Binding-site contacts:
Ligand atom C6 contacts residue ASN377 of chain 1.A at 3.9 Å.
Ligand atom O4 contacts residue ASN377 of chain 1.A at 4.5 Å.
Ligand atom C1 contacts residue ASN377 of chain 1.A at 1.4 Å.
Ligand atom O7 contacts residue HIS375 of chain 1.A at 4.0 Å.
Ligand atom N2 contacts residue ASN377 of chain 1.A at 3.2 Å.
Ligand atom C5 contacts residue ASN377 of chain 1.A at 2.7 Å.
Ligand atom C3 contacts residue ASN377 of chain 1.A at 3.0 Å.
Ligand atom O5 contacts residue ASN377 of chain 1.A at 2.2 Å (h-bond).
Ligand atom O3 contacts residue ASN377 of chain 1.A at 4.4 Å.
Ligand atom C4 contacts residue ASN377 of chain 1.A at 3.5 Å.
Ligand atom C2 contacts residue ASN377 of chain 1.A at 2.6 Å.
Ligand atom O6 contacts residue ASN377 of chain 1.A at 4.1 Å.
Ligand atom C7 contacts residue ASN377 of chain 1.A at 4.4 Å.

Sequence of chain 1.A:
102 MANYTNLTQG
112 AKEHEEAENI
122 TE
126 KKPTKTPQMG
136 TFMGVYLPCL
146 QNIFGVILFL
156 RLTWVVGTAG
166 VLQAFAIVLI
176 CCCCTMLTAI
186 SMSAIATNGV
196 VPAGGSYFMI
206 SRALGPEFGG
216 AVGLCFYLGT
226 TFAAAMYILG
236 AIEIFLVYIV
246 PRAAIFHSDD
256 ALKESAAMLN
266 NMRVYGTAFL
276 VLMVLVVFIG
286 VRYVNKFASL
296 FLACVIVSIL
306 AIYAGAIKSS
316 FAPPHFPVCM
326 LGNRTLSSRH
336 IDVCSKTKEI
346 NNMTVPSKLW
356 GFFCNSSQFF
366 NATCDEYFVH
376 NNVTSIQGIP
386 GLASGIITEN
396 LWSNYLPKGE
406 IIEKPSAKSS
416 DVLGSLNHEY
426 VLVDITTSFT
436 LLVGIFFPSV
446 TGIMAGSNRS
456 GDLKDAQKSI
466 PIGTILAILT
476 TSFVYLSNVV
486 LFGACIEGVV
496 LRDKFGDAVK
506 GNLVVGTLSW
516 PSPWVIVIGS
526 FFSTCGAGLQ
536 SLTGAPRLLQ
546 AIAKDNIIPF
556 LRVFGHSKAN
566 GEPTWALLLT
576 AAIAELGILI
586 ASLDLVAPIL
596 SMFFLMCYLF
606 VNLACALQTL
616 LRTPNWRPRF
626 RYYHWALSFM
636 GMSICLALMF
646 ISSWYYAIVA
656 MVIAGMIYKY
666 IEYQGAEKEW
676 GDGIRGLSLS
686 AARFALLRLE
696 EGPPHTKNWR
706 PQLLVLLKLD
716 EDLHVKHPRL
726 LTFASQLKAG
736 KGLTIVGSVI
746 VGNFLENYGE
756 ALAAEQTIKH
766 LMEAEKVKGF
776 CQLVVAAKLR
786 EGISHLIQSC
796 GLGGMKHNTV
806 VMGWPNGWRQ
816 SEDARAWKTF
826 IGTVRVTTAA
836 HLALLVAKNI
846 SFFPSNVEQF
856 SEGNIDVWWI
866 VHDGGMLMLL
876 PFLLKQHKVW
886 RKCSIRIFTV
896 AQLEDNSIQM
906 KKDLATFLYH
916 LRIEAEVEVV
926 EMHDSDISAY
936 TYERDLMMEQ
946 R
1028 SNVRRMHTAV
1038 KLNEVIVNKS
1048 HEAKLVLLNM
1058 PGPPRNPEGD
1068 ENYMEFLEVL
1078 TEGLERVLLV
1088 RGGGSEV

A small-molecule ligand and the protein it binds are described below.
Small molecule (SMILES): CC(=O)N[C@@H]1[C@@H](O)[C@H](O)[C@@H](CO)O[C@H]1O